Binding-site contacts:
Ligand atom PG contacts residue ARG240 of chain 1.C at 3.5 Å.
Ligand atom N3 contacts residue ARG260 of chain 1.A at 2.8 Å (salt-bridge).
Ligand atom O2B contacts residue LYS265 of chain 1.A at 2.9 Å (salt-bridge).
Ligand atom O3G contacts residue ARG240 of chain 1.C at 2.8 Å (salt-bridge).
Ligand atom C2 contacts residue ARG221 of chain 1.C at 3.3 Å.
Ligand atom O1A contacts residue HIS264 of chain 1.A at 2.8 Å (h-bond).
Ligand atom O4' contacts residue ARG221 of chain 1.C at 3.0 Å (salt-bridge).
Ligand atom O1B contacts residue MG1 of chain 1.Q at 1.9 Å.
Ligand atom O3B contacts residue LYS265 of chain 1.A at 2.9 Å (salt-bridge).
Ligand atom C3' contacts residue VAL44 of chain 1.A at 3.3 Å (hydrophobic).
Ligand atom O1B contacts residue GTP1 of chain 1.G at 2.8 Å (h-bond).
Ligand atom C1' contacts residue PHE45 of chain 1.A at 3.5 Å (hydrophobic).
Ligand atom O1G contacts residue GTP1 of chain 1.G at 2.8 Å (h-bond).
Ligand atom O2A contacts residue LYS242 of chain 1.C at 3.0 Å.
Ligand atom O3A contacts residue GTP1 of chain 1.G at 3.2 Å (h-bond).
Ligand atom O2B contacts residue HIS264 of chain 1.A at 3.1 Å.
Ligand atom C2 contacts residue ARG260 of chain 1.A at 3.4 Å.
Ligand atom C5' contacts residue GTP1 of chain 1.G at 3.4 Å.
Ligand atom N4 contacts residue ARG260 of chain 1.A at 3.2 Å (salt-bridge).
Ligand atom O2 contacts residue ASN7 of chain 1.D at 2.9 Å (h-bond).
Ligand atom PA contacts residue LYS242 of chain 1.C at 3.5 Å.
Ligand atom O3B contacts residue LYS242 of chain 1.C at 3.4 Å.
Ligand atom C5' contacts residue VAL5 of chain 1.D at 3.4 Å (hydrophobic).
Ligand atom C2' contacts residue PHE45 of chain 1.A at 3.4 Å (hydrophobic).
Ligand atom O3' contacts residue ASN7 of chain 1.D at 3.1 Å (h-bond).
Ligand atom O1A contacts residue LYS242 of chain 1.C at 3.3 Å.
Ligand atom O2 contacts residue ARG260 of chain 1.A at 3.1 Å (salt-bridge).
Ligand atom C5 contacts residue ARG221 of chain 1.C at 3.4 Å.
Ligand atom N1 contacts residue ARG221 of chain 1.C at 3.2 Å (salt-bridge).
Ligand atom O1G contacts residue MG1 of chain 1.Q at 2.0 Å.
Ligand atom PG contacts residue MG1 of chain 1.Q at 3.4 Å.
Ligand atom O2A contacts residue ARG221 of chain 1.C at 2.9 Å (salt-bridge).
Ligand atom O2G contacts residue LYS265 of chain 1.A at 3.4 Å (salt-bridge).
Ligand atom O2G contacts residue LYS242 of chain 1.C at 3.5 Å.
Ligand atom O1G contacts residue LYS411 of chain 1.C at 2.9 Å (salt-bridge).
Ligand atom C6 contacts residue ARG221 of chain 1.C at 3.5 Å.
Ligand atom PB contacts residue LYS265 of chain 1.A at 3.5 Å.
Ligand atom O2G contacts residue ARG240 of chain 1.C at 2.7 Å (salt-bridge).
Ligand atom PB contacts residue MG1 of chain 1.Q at 3.2 Å.
Ligand atom O3' contacts residue VAL44 of chain 1.A at 2.7 Å (h-bond).

Sequence of chain 1.C:
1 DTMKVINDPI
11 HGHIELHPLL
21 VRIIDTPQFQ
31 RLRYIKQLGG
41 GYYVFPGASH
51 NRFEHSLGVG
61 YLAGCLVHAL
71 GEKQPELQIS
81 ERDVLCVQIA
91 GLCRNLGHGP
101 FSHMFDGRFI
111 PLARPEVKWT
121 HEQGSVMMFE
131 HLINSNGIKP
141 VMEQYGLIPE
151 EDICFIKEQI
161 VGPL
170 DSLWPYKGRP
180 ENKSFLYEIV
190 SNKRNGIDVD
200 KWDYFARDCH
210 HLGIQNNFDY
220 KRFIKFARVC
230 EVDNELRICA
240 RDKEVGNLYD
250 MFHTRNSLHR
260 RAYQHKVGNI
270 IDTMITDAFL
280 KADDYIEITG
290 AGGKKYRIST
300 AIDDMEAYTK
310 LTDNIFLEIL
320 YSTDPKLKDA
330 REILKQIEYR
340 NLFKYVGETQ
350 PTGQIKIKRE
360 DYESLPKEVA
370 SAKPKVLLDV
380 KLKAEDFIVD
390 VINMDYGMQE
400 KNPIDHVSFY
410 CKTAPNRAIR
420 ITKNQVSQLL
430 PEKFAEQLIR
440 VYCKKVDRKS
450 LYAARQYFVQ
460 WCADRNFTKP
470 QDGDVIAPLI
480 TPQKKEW

Sequence of chain 1.A:
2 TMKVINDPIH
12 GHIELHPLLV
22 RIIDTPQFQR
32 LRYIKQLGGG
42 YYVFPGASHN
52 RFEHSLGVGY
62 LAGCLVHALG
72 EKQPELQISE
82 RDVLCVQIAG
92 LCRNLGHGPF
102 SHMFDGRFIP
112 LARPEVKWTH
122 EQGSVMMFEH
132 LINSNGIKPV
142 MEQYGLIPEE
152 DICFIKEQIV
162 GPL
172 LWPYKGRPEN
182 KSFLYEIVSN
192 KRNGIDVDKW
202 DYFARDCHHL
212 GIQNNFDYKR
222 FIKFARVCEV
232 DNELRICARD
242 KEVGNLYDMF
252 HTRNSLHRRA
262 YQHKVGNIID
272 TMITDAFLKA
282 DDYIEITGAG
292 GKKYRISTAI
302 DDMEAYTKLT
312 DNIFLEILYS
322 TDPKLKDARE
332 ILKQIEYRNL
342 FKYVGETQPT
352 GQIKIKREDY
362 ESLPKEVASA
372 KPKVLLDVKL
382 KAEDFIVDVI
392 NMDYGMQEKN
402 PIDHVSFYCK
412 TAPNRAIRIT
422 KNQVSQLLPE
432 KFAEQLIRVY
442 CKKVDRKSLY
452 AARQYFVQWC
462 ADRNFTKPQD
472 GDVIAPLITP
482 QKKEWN

Sequence of chain 1.D:
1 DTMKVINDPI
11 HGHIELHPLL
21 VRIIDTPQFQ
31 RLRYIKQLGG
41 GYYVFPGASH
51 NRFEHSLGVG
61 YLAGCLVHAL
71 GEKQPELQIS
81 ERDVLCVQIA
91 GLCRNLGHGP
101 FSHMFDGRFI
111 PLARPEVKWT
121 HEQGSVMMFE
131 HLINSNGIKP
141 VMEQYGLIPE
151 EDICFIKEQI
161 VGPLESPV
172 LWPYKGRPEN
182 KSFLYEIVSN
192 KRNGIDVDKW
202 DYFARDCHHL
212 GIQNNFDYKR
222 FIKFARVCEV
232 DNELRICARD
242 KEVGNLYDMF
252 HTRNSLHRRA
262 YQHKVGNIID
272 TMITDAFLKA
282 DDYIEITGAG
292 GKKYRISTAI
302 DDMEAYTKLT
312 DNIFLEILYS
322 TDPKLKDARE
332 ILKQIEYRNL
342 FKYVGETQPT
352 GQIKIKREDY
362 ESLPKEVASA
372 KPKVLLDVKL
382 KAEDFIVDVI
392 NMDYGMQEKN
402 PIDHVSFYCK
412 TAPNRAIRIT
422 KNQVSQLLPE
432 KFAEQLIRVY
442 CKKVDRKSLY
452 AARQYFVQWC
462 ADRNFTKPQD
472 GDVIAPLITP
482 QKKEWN

A protein and the small-molecule ligand that binds it are described below.
Small molecule (SMILES): Nc1ccn([C@H]2C[C@H](O)[C@@H](CO[P](=O)(O)O[P](=O)(O)OP(=O)(O)O)O2)c(=O)n1